Binding-site contacts:
Ligand atom ND2 contacts residue GLU323 of chain 1.C at 2.5 Å (salt-bridge).
Ligand atom CG contacts residue ALA182 of chain 1.C at 4.3 Å (hydrophobic).
Ligand atom OXT contacts residue EDO1 of chain 1.K at 2.9 Å (h-bond).
Ligand atom OXT contacts residue ARG260 of chain 1.A at 3.5 Å (salt-bridge).
Ligand atom OD1 contacts residue VAL322 of chain 1.C at 2.9 Å (h-bond).
Ligand atom CA contacts residue GLN292 of chain 1.C at 3.8 Å.
Ligand atom O contacts residue EDO1 of chain 1.K at 3.8 Å.
Ligand atom OXT contacts residue ARG260 of chain 1.C at 3.4 Å (salt-bridge).
Ligand atom CA contacts residue CYS293 of chain 1.C at 3.5 Å (hydrophobic).
Ligand atom N contacts residue EDO1 of chain 1.Y at 3.0 Å (h-bond).
Ligand atom ND2 contacts residue VAL322 of chain 1.C at 4.3 Å.
Ligand atom CG contacts residue THR321 of chain 1.C at 4.1 Å.
Ligand atom ND2 contacts residue ALA182 of chain 1.C at 3.3 Å.
Ligand atom N contacts residue GLN292 of chain 1.C at 4.1 Å.
Ligand atom OD1 contacts residue EDO1 of chain 1.Y at 3.8 Å.
Ligand atom N contacts residue THR291 of chain 1.C at 3.0 Å (h-bond).
Ligand atom ND2 contacts residue EDO1 of chain 1.K at 3.9 Å.
Ligand atom CB contacts residue CYS293 of chain 1.C at 4.4 Å (hydrophobic).
Ligand atom C contacts residue ARG260 of chain 1.C at 3.4 Å.
Ligand atom CG contacts residue EDO1 of chain 1.Y at 3.7 Å.
Ligand atom CA contacts residue THR291 of chain 1.C at 4.2 Å.
Ligand atom CB contacts residue EDO1 of chain 1.Y at 3.4 Å.
Ligand atom CA contacts residue EDO1 of chain 1.Y at 3.7 Å.
Ligand atom OXT contacts residue VAL322 of chain 1.C at 4.3 Å.
Ligand atom CG contacts residue VAL322 of chain 1.C at 3.9 Å (hydrophobic).
Ligand atom O contacts residue THR291 of chain 1.C at 3.6 Å (h-bond).
Ligand atom O contacts residue GLN292 of chain 1.C at 3.7 Å.
Ligand atom N contacts residue CYS293 of chain 1.C at 3.0 Å (h-bond).
Ligand atom C contacts residue GLN292 of chain 1.C at 3.9 Å.
Ligand atom C contacts residue VAL322 of chain 1.C at 4.0 Å (hydrophobic).
Ligand atom OD1 contacts residue GLU323 of chain 1.C at 3.5 Å (salt-bridge).
Ligand atom CB contacts residue MET294 of chain 1.C at 4.1 Å (hydrophobic).
Ligand atom O contacts residue VAL322 of chain 1.C at 3.5 Å.
Ligand atom C contacts residue EDO1 of chain 1.K at 3.7 Å.
Ligand atom CA contacts residue MET294 of chain 1.C at 4.3 Å (hydrophobic).
Ligand atom CG contacts residue EDO1 of chain 1.K at 4.2 Å.
Ligand atom OD1 contacts residue THR321 of chain 1.C at 3.5 Å.
Ligand atom O contacts residue ARG260 of chain 1.C at 2.7 Å (salt-bridge).
Ligand atom CG contacts residue GLU323 of chain 1.C at 3.4 Å.
Ligand atom ND2 contacts residue THR321 of chain 1.C at 4.0 Å.

Sequence of chain 1.A:
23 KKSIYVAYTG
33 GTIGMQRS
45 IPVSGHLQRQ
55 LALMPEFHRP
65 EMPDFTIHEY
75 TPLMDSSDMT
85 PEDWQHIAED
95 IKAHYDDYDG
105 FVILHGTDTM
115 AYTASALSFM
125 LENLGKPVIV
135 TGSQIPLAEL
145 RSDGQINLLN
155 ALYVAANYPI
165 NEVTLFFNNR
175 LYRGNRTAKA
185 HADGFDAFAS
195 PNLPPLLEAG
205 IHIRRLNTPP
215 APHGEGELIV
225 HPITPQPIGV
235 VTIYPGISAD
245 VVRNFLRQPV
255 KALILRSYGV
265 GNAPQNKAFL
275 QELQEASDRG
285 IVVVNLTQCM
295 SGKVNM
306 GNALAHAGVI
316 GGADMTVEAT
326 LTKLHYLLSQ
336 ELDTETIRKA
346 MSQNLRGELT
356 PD

Sequence of chain 1.C:
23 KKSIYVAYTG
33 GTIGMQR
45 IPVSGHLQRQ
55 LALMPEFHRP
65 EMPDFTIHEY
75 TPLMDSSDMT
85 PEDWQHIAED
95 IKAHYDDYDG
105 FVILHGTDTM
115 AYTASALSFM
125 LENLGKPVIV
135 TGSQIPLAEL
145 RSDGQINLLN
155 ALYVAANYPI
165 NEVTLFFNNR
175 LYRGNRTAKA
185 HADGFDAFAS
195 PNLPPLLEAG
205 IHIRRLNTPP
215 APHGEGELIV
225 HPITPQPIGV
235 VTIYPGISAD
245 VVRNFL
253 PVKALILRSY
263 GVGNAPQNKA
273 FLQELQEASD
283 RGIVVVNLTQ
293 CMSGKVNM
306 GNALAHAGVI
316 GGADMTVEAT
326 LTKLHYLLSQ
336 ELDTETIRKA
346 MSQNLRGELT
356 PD

This small molecule binds to this protein.
Small molecule (SMILES): NC(=O)C[C@H](N)C(=O)O